Binding-site contacts:
Ligand atom O5 contacts residue THR30 of chain 1.E at 4.4 Å.
Ligand atom C5 contacts residue THR30 of chain 1.E at 4.4 Å.
Ligand atom O7 contacts residue ASN28 of chain 1.E at 3.6 Å (h-bond).
Ligand atom C4 contacts residue ASN28 of chain 1.E at 4.2 Å.
Ligand atom O5 contacts residue THR309 of chain 1.E at 3.6 Å.
Ligand atom C6 contacts residue THR30 of chain 1.E at 3.6 Å.
Ligand atom O6 contacts residue THR309 of chain 1.E at 3.7 Å.
Ligand atom O5 contacts residue ASN28 of chain 1.E at 2.5 Å (h-bond).
Ligand atom C1 contacts residue THR309 of chain 1.E at 4.3 Å.
Ligand atom C6 contacts residue LEU52 of chain 1.F at 4.2 Å (hydrophobic).
Ligand atom C3 contacts residue ASN28 of chain 1.E at 4.1 Å.
Ligand atom C2 contacts residue ASN28 of chain 1.E at 2.7 Å.
Ligand atom C1 contacts residue ASN28 of chain 1.E at 2.0 Å.
Ligand atom O6 contacts residue THR30 of chain 1.E at 4.4 Å.
Ligand atom O5 contacts residue ALA29 of chain 1.E at 3.9 Å.
Ligand atom C8 contacts residue ASN28 of chain 1.E at 4.4 Å.
Ligand atom C6 contacts residue THR309 of chain 1.E at 4.3 Å.
Ligand atom N2 contacts residue ASN28 of chain 1.E at 3.0 Å (h-bond).
Ligand atom C5 contacts residue ASN28 of chain 1.E at 3.9 Å.
Ligand atom C1 contacts residue ALA29 of chain 1.E at 4.2 Å (hydrophobic).
Ligand atom O6 contacts residue LEU52 of chain 1.F at 3.4 Å.
Ligand atom O6 contacts residue ASN28 of chain 1.E at 4.3 Å.
Ligand atom C7 contacts residue ASN28 of chain 1.E at 3.7 Å.

Sequence of chain 1.E:
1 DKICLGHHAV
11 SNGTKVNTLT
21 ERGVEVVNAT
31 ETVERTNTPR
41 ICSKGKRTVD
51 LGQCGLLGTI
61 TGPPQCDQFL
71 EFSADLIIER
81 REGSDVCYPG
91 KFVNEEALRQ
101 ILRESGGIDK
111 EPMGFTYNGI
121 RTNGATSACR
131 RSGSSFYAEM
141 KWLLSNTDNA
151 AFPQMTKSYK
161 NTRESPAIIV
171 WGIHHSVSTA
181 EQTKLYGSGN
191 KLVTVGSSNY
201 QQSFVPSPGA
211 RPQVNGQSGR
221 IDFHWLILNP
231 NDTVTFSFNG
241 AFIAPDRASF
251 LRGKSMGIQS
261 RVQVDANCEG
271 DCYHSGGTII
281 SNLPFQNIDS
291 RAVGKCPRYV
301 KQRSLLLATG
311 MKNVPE

A small-molecule ligand and the protein it binds are described below.
Small molecule (SMILES): CC(=O)N[C@@H]1[C@@H](O)[C@H](O)[C@@H](CO)O[C@H]1O

Sequence of chain 1.F:
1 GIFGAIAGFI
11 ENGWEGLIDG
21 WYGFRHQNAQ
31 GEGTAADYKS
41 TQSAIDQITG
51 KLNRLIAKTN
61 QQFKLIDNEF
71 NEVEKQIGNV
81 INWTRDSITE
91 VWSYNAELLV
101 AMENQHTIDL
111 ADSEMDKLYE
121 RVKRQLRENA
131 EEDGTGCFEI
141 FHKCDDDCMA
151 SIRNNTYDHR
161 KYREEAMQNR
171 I